The small molecule below binds the protein below.
Small molecule (SMILES): Nc1nc(-c2nccc3c(=O)[nH]cnc23)cs1

Binding-site contacts:
Ligand atom N2 contacts residue ZN1 of chain 1.Q at 2.1 Å.
Ligand atom C2 contacts residue DMS1 of chain 1.T at 3.7 Å.
Ligand atom C9 contacts residue PHE186 of chain 1.C at 3.3 Å (hydrophobic).
Ligand atom C1 contacts residue HIS189 of chain 1.C at 3.3 Å.
Ligand atom S contacts residue DMS1 of chain 1.T at 3.8 Å.
Ligand atom O contacts residue PHE186 of chain 1.C at 3.3 Å.
Ligand atom N1 contacts residue DMS1 of chain 1.T at 3.5 Å.
Ligand atom C8 contacts residue TYR133 of chain 1.C at 3.6 Å (hydrophobic).
Ligand atom N1 contacts residue GLU191 of chain 1.C at 3.3 Å (salt-bridge).
Ligand atom C1 contacts residue DMS1 of chain 1.T at 3.5 Å.
Ligand atom C4 contacts residue ZN1 of chain 1.Q at 3.1 Å.
Ligand atom C contacts residue HIS189 of chain 1.C at 3.4 Å.
Ligand atom C5 contacts residue PHE186 of chain 1.C at 3.4 Å (hydrophobic).
Ligand atom C contacts residue DMS1 of chain 1.T at 3.7 Å.
Ligand atom C9 contacts residue TYR133 of chain 1.C at 3.5 Å (hydrophobic).
Ligand atom C3 contacts residue HIS189 of chain 1.C at 3.5 Å.
Ligand atom N4 contacts residue TYR133 of chain 1.C at 2.7 Å (h-bond).
Ligand atom C4 contacts residue TRP209 of chain 1.C at 3.6 Å (hydrophobic).
Ligand atom N2 contacts residue HIS189 of chain 1.C at 3.3 Å (h-bond).
Ligand atom S contacts residue LYS242 of chain 1.C at 3.6 Å.
Ligand atom C contacts residue GLU191 of chain 1.C at 3.5 Å.
Ligand atom N1 contacts residue HIS189 of chain 1.C at 2.7 Å (h-bond).
Ligand atom O contacts residue TYR133 of chain 1.C at 3.5 Å (h-bond).
Ligand atom C8 contacts residue TYR178 of chain 1.C at 3.2 Å (hydrophobic).
Ligand atom C6 contacts residue PHE186 of chain 1.C at 3.5 Å (hydrophobic).
Ligand atom C4 contacts residue HIS277 of chain 1.C at 3.6 Å.
Ligand atom N contacts residue HIS189 of chain 1.C at 3.8 Å.
Ligand atom O contacts residue LYS207 of chain 1.C at 2.8 Å (salt-bridge).
Ligand atom N4 contacts residue TYR178 of chain 1.C at 3.8 Å.
Ligand atom C2 contacts residue TYR178 of chain 1.C at 3.6 Å (hydrophobic).
Ligand atom N2 contacts residue HIS277 of chain 1.C at 3.5 Å (h-bond).
Ligand atom C contacts residue ZN1 of chain 1.Q at 3.2 Å.
Ligand atom N contacts residue ZN1 of chain 1.Q at 3.6 Å.
Ligand atom C1 contacts residue ZN1 of chain 1.Q at 2.9 Å.
Ligand atom N contacts residue GLU191 of chain 1.C at 2.8 Å (salt-bridge).
Ligand atom N3 contacts residue TYR178 of chain 1.C at 3.6 Å.
Ligand atom N1 contacts residue ZN1 of chain 1.Q at 2.1 Å.
Ligand atom C5 contacts residue TRP209 of chain 1.C at 3.6 Å (hydrophobic).
Ligand atom C4 contacts residue PHE186 of chain 1.C at 3.7 Å (hydrophobic).
Ligand atom C3 contacts residue ZN1 of chain 1.Q at 3.0 Å.

Sequence of chain 1.C:
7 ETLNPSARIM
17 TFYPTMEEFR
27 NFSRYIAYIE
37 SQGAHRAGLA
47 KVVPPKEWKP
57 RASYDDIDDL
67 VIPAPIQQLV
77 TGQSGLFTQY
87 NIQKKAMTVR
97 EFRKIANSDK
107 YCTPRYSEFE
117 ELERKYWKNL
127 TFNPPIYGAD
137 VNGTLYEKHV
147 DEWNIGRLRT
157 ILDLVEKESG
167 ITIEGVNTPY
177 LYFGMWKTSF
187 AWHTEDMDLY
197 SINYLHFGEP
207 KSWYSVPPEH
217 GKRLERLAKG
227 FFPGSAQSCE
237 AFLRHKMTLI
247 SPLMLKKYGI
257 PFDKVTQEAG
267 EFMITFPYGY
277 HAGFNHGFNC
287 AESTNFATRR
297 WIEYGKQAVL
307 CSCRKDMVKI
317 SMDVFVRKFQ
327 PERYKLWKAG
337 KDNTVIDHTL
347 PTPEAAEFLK